A protein and the small-molecule ligand that binds it are described below.
Small molecule (SMILES): CC(=O)N[C@H]1[C@H](O[C@H]2[C@H](O)[C@@H](NC(C)=O)CO[C@@H]2CO)O[C@H](CO)[C@@H](O[C@@H]2O[C@H](CO)[C@@H](O)[C@H](O)[C@@H]2O)[C@@H]1O

Binding-site contacts:
Ligand atom C1 contacts residue ASN30 of chain 1.J at 1.4 Å.
Ligand atom C1 contacts residue THR310 of chain 1.J at 4.1 Å.
Ligand atom O5 contacts residue THR310 of chain 1.J at 4.4 Å.
Ligand atom C7 contacts residue ASN30 of chain 1.J at 3.7 Å.
Ligand atom O3 contacts residue ASN30 of chain 1.J at 4.4 Å.
Ligand atom C2 contacts residue ASN30 of chain 1.J at 2.4 Å.
Ligand atom C8 contacts residue THR32 of chain 1.J at 3.3 Å.
Ligand atom C4 contacts residue ASN30 of chain 1.J at 4.3 Å.
Ligand atom N2 contacts residue ASN30 of chain 1.J at 3.1 Å (h-bond).
Ligand atom C3 contacts residue ASN30 of chain 1.J at 3.8 Å.
Ligand atom C5 contacts residue ASN30 of chain 1.J at 3.6 Å.
Ligand atom O5 contacts residue ASN30 of chain 1.J at 2.4 Å (h-bond).
Ligand atom O7 contacts residue ALA31 of chain 1.J at 3.5 Å (h-bond).
Ligand atom O7 contacts residue ASN30 of chain 1.J at 3.0 Å (h-bond).
Ligand atom O7 contacts residue THR310 of chain 1.J at 4.1 Å.

Sequence of chain 1.J:
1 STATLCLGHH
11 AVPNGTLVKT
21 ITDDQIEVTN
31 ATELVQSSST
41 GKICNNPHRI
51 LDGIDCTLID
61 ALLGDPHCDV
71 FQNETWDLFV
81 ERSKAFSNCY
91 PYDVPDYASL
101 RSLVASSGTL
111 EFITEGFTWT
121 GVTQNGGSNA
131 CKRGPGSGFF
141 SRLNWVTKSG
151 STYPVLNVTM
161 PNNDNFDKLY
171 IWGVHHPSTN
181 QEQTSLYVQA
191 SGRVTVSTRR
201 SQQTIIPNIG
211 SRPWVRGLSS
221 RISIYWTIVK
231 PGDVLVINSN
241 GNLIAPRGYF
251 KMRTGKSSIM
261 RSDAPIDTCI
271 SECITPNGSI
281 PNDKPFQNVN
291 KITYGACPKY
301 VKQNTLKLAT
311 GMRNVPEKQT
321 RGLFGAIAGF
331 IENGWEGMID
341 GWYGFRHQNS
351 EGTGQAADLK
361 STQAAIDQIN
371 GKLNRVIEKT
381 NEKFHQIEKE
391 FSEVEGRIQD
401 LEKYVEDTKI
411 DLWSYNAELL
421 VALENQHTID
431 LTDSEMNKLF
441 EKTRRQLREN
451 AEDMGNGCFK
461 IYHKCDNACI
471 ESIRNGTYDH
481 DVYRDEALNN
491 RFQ